Sequence of chain 1.I:
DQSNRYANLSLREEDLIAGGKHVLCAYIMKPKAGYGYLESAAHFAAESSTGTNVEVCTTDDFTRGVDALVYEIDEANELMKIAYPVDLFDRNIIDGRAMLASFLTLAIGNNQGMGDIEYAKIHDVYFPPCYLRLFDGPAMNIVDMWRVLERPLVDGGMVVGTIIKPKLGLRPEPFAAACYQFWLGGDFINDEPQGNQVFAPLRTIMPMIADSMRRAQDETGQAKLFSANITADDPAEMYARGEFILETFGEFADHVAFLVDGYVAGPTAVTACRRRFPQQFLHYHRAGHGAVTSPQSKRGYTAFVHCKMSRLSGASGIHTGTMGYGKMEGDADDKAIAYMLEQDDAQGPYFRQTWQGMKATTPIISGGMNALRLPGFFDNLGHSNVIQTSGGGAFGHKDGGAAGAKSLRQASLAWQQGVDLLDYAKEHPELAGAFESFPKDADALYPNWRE

Binding-site contacts:
Ligand atom O4P contacts residue HIS321 of chain 1.J at 3.2 Å.
Ligand atom O2P contacts residue LYS329 of chain 1.J at 3.3 Å (salt-bridge).
Ligand atom O3 contacts residue KCX191 of chain 1.J at 2.7 Å (h-bond).
Ligand atom C3 contacts residue SER368 of chain 1.J at 3.3 Å.
Ligand atom C1 contacts residue LYS329 of chain 1.J at 3.5 Å.
Ligand atom O7 contacts residue GLU48 of chain 1.I at 3.4 Å (salt-bridge).
Ligand atom O1P contacts residue GLY394 of chain 1.J at 3.1 Å (h-bond).
Ligand atom C contacts residue MG1 of chain 1.FA at 3.3 Å.
Ligand atom O5P contacts residue ARG288 of chain 1.J at 3.1 Å (salt-bridge).
Ligand atom O7 contacts residue ASN111 of chain 1.I at 3.4 Å (h-bond).
Ligand atom O2P contacts residue THR53 of chain 1.I at 3.1 Å (h-bond).
Ligand atom O3 contacts residue HIS287 of chain 1.J at 3.3 Å (h-bond).
Ligand atom O2P contacts residue GLY370 of chain 1.J at 3.2 Å (h-bond).
Ligand atom C1 contacts residue GLY369 of chain 1.J at 3.5 Å.
Ligand atom O2 contacts residue LYS166 of chain 1.J at 3.3 Å (salt-bridge).
Ligand atom O6 contacts residue LYS166 of chain 1.J at 3.0 Å (salt-bridge).
Ligand atom O1P contacts residue GLY393 of chain 1.J at 3.1 Å.
Ligand atom O4P contacts residue ARG288 of chain 1.J at 3.0 Å (salt-bridge).
Ligand atom O2P contacts residue ASN54 of chain 1.I at 3.5 Å (h-bond).
Ligand atom O4 contacts residue SER368 of chain 1.J at 3.3 Å (h-bond).
Ligand atom O3P contacts residue GLY370 of chain 1.J at 3.5 Å (h-bond).
Ligand atom O2 contacts residue MG1 of chain 1.FA at 2.9 Å.
Ligand atom O3P contacts residue GLY393 of chain 1.J at 3.1 Å (h-bond).
Ligand atom C contacts residue ASN111 of chain 1.I at 3.5 Å.
Ligand atom C2 contacts residue MG1 of chain 1.FA at 3.5 Å.
Ligand atom O7 contacts residue LYS329 of chain 1.J at 3.0 Å (salt-bridge).
Ligand atom O5P contacts residue MET330 of chain 1.J at 3.3 Å.
Ligand atom O1P contacts residue THR53 of chain 1.I at 3.2 Å (h-bond).
Ligand atom O6 contacts residue ASN111 of chain 1.I at 3.3 Å (h-bond).
Ligand atom O4 contacts residue MET330 of chain 1.J at 3.3 Å.
Ligand atom O7 contacts residue MET330 of chain 1.J at 3.4 Å.
Ligand atom O3 contacts residue MG1 of chain 1.FA at 2.7 Å.
Ligand atom O6 contacts residue LYS168 of chain 1.J at 3.1 Å (salt-bridge).
Ligand atom O6P contacts residue SER368 of chain 1.J at 2.7 Å (h-bond).
Ligand atom O4 contacts residue GLY369 of chain 1.J at 3.1 Å.
Ligand atom O6P contacts residue HIS321 of chain 1.J at 3.2 Å (h-bond).
Ligand atom O1P contacts residue LYS166 of chain 1.J at 2.9 Å.
Ligand atom P1 contacts residue THR53 of chain 1.I at 3.5 Å.
Ligand atom O6 contacts residue MG1 of chain 1.FA at 2.8 Å.
Ligand atom O1 contacts residue LYS329 of chain 1.J at 3.0 Å (salt-bridge).

This protein binds this small molecule.
Small molecule (SMILES): O=C(O)[C@@](O)(COP(=O)(O)O)[C@H](O)[C@H](O)COP(=O)(O)O

Sequence of chain 1.J:
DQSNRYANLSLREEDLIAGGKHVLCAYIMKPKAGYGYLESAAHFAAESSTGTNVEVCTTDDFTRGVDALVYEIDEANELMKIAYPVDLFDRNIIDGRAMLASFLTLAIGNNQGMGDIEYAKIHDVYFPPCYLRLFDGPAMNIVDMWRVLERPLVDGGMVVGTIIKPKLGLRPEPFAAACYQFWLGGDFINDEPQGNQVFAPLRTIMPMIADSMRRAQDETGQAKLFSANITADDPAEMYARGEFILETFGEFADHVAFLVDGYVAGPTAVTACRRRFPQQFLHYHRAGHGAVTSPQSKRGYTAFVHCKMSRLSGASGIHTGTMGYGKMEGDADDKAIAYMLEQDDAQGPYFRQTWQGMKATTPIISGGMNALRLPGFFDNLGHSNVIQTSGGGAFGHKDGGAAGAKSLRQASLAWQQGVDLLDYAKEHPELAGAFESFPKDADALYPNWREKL